Sequence of chain 2.B:
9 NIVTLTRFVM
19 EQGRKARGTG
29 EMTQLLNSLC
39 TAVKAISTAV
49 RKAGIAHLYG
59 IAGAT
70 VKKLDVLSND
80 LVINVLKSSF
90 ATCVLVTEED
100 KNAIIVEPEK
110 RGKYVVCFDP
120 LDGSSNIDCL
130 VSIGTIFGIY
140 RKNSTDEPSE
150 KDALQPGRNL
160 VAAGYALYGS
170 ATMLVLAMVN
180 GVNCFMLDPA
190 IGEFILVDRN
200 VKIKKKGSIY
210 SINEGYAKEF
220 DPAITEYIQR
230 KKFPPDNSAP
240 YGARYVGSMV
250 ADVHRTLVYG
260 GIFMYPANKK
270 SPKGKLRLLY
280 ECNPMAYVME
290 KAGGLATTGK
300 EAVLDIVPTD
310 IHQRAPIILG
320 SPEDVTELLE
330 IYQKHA

Sequence of chain 2.A:
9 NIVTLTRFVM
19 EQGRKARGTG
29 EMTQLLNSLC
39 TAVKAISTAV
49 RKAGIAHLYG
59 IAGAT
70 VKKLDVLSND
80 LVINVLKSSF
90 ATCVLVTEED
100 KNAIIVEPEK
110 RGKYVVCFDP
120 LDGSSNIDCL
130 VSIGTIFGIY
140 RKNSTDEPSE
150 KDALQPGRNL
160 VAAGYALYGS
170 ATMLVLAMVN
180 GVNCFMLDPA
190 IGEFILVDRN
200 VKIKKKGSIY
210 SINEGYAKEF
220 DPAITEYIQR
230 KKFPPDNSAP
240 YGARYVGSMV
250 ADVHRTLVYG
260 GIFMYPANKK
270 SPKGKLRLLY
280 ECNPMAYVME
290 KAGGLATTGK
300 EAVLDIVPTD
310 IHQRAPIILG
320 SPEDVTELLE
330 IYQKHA

The small molecule below binds the protein below.
Small molecule (SMILES): O=P(O)(O)OC[C@H]1O[C@@](CO)(OP(=O)(O)O)[C@@H](O)[C@@H]1O

Binding-site contacts:
Ligand atom O6P contacts residue TYR215 of chain 2.A at 2.8 Å (h-bond).
Ligand atom C6 contacts residue GLY246 of chain 2.A at 3.6 Å.
Ligand atom C1 contacts residue ZN1 of chain 2.D at 3.0 Å.
Ligand atom O4P contacts residue ARG243 of chain 2.B at 3.4 Å (salt-bridge).
Ligand atom C3 contacts residue LEU275 of chain 2.A at 3.8 Å (hydrophobic).
Ligand atom C5 contacts residue LYS274 of chain 2.A at 3.6 Å.
Ligand atom O3P contacts residue LYS274 of chain 2.A at 2.9 Å (salt-bridge).
Ligand atom O1P contacts residue SER124 of chain 2.A at 2.9 Å (h-bond).
Ligand atom P1 contacts residue SER123 of chain 2.A at 3.6 Å.
Ligand atom O3 contacts residue MET248 of chain 2.A at 3.0 Å (h-bond).
Ligand atom C3 contacts residue MET248 of chain 2.A at 3.7 Å (hydrophobic).
Ligand atom O1P contacts residue SER123 of chain 2.A at 3.3 Å (h-bond).
Ligand atom C6 contacts residue LYS274 of chain 2.A at 3.6 Å.
Ligand atom O5 contacts residue LEU275 of chain 2.A at 3.5 Å.
Ligand atom P2 contacts residue ASN212 of chain 2.A at 3.7 Å.
Ligand atom O3 contacts residue SER247 of chain 2.A at 3.7 Å.
Ligand atom O6 contacts residue TYR264 of chain 2.A at 3.6 Å.
Ligand atom C1 contacts residue ARG276 of chain 2.A at 3.4 Å.
Ligand atom O4 contacts residue MET248 of chain 2.A at 3.1 Å (h-bond).
Ligand atom O3 contacts residue ASP121 of chain 2.A at 2.5 Å (salt-bridge).
Ligand atom O5 contacts residue LYS274 of chain 2.A at 2.9 Å (salt-bridge).
Ligand atom O1 contacts residue ARG276 of chain 2.A at 3.1 Å (salt-bridge).
Ligand atom C1 contacts residue GLU280 of chain 2.A at 3.3 Å.
Ligand atom O6 contacts residue LYS274 of chain 2.A at 2.8 Å (salt-bridge).
Ligand atom O6P contacts residue ASN212 of chain 2.A at 3.8 Å.
Ligand atom O6P contacts residue LYS274 of chain 2.A at 3.8 Å.
Ligand atom C3 contacts residue ASP121 of chain 2.A at 3.5 Å.
Ligand atom P2 contacts residue LYS274 of chain 2.A at 3.8 Å.
Ligand atom O4P contacts residue ASN212 of chain 2.A at 2.9 Å (h-bond).
Ligand atom C4 contacts residue GLY246 of chain 2.A at 3.5 Å.
Ligand atom O1 contacts residue GLU280 of chain 2.A at 3.7 Å.
Ligand atom O5P contacts residue ARG243 of chain 2.B at 2.9 Å (salt-bridge).
Ligand atom C4 contacts residue MET248 of chain 2.A at 3.6 Å (hydrophobic).
Ligand atom O1 contacts residue ZN1 of chain 2.D at 2.5 Å.
Ligand atom P2 contacts residue TYR264 of chain 2.A at 3.8 Å.
Ligand atom O6P contacts residue TYR264 of chain 2.A at 2.7 Å (h-bond).
Ligand atom O4P contacts residue TYR244 of chain 2.A at 2.7 Å (h-bond).
Ligand atom O2P contacts residue GLY122 of chain 2.A at 3.7 Å.
Ligand atom O2P contacts residue SER123 of chain 2.A at 2.7 Å (h-bond).
Ligand atom O3 contacts residue GLY122 of chain 2.A at 3.7 Å.